Binding-site contacts:
Ligand atom O contacts residue ALA1 of chain 1.BN at 3.9 Å.

The protein below binds the small molecule below.
Small molecule (SMILES): CC(C)[C@H](NC(=O)[C@H](C)NC(=O)[C@H](C)NC(=O)[C@H](C)NC(=O)[C@H](C)N)C(=O)N[C@@H](CCCN=C(N)N)C(=O)N[C@@H](CC(N)=O)C(=O)N[C@@H](C)C(=O)N[C@@H](CCCN=C(N)N)C(=O)N[C@H](C=O)CC1=c2ccccc2=NC1